Sequence of chain 1.C:
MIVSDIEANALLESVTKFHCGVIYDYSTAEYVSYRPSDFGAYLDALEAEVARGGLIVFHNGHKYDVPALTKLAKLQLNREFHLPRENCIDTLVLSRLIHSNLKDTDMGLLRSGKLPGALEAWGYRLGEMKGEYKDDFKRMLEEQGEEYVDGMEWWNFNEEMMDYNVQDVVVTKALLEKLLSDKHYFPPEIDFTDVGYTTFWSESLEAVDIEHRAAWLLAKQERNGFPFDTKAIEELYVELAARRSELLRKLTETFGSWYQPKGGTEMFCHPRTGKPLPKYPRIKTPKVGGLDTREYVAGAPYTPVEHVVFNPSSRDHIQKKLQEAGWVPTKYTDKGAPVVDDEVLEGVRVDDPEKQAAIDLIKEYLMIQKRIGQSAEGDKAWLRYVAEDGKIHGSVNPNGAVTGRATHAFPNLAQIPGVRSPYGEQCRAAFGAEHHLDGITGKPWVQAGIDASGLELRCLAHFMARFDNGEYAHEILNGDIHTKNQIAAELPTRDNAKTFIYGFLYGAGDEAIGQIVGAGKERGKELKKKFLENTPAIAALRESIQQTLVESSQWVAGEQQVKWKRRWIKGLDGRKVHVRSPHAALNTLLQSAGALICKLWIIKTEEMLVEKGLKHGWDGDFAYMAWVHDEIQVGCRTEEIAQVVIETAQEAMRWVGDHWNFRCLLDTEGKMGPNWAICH

This small molecule binds to this protein.
Small molecule (SMILES): Nc1ncnc2c1ncn2[C@@H]1CC[C@H](CO[P](=O)(O)O[P](=O)(O)OP(=O)(O)O)O1

Binding-site contacts:
Ligand atom O2G contacts residue SER471 of chain 1.C at 3.3 Å.
Ligand atom O1B contacts residue GLY472 of chain 1.C at 3.7 Å.
Ligand atom O2B contacts residue LEU473 of chain 1.C at 3.3 Å (h-bond).
Ligand atom C4' contacts residue GLU474 of chain 1.C at 3.7 Å.
Ligand atom O2G contacts residue ARG512 of chain 1.C at 3.6 Å (salt-bridge).
Ligand atom O2G contacts residue MG1 of chain 1.E at 3.7 Å.
Ligand atom O2B contacts residue ALA470 of chain 1.C at 3.2 Å (h-bond).
Ligand atom C1' contacts residue GLU474 of chain 1.C at 3.5 Å.
Ligand atom O2B contacts residue MG1 of chain 1.E at 2.6 Å.
Ligand atom O3B contacts residue GLY472 of chain 1.C at 3.3 Å (h-bond).
Ligand atom PG contacts residue MG1 of chain 1.E at 3.3 Å.
Ligand atom O2A contacts residue LYS516 of chain 1.C at 3.0 Å (salt-bridge).
Ligand atom O3B contacts residue HIS500 of chain 1.C at 3.4 Å (h-bond).
Ligand atom O2G contacts residue GLY472 of chain 1.C at 2.8 Å (h-bond).
Ligand atom C2' contacts residue TYR520 of chain 1.C at 3.2 Å (hydrophobic).
Ligand atom O2B contacts residue ASP648 of chain 1.C at 3.0 Å (salt-bridge).
Ligand atom O3G contacts residue LYS516 of chain 1.C at 3.4 Å (salt-bridge).
Ligand atom C6 contacts residue TYR520 of chain 1.C at 3.7 Å (hydrophobic).
Ligand atom O3G contacts residue ARG512 of chain 1.C at 2.6 Å (salt-bridge).
Ligand atom O1A contacts residue ASP648 of chain 1.C at 2.5 Å (salt-bridge).
Ligand atom O1A contacts residue ASP469 of chain 1.C at 3.4 Å (salt-bridge).
Ligand atom O1G contacts residue ASP469 of chain 1.C at 3.1 Å (salt-bridge).
Ligand atom C2' contacts residue GLU474 of chain 1.C at 3.6 Å.
Ligand atom O1B contacts residue HIS500 of chain 1.C at 3.1 Å (h-bond).
Ligand atom O4' contacts residue ARG423 of chain 1.C at 2.8 Å (salt-bridge).
Ligand atom O3A contacts residue LYS516 of chain 1.C at 3.1 Å.
Ligand atom C1' contacts residue ARG423 of chain 1.C at 3.5 Å.
Ligand atom C5' contacts residue ASP648 of chain 1.C at 3.4 Å.
Ligand atom PG contacts residue GLY472 of chain 1.C at 3.7 Å.
Ligand atom PA contacts residue LYS516 of chain 1.C at 3.5 Å.
Ligand atom PG contacts residue ARG512 of chain 1.C at 3.7 Å.
Ligand atom O1A contacts residue MG1 of chain 1.F at 3.3 Å.
Ligand atom O1B contacts residue TYR520 of chain 1.C at 2.9 Å (h-bond).
Ligand atom PA contacts residue ASP648 of chain 1.C at 3.7 Å.
Ligand atom C4' contacts residue ARG423 of chain 1.C at 3.4 Å.
Ligand atom O1A contacts residue MG1 of chain 1.E at 2.6 Å.
Ligand atom O1G contacts residue MG1 of chain 1.E at 2.4 Å.
Ligand atom O3B contacts residue MG1 of chain 1.E at 3.7 Å.
Ligand atom C3' contacts residue GLU474 of chain 1.C at 3.2 Å.
Ligand atom PB contacts residue MG1 of chain 1.E at 3.6 Å.